Sequence of chain 1.A:
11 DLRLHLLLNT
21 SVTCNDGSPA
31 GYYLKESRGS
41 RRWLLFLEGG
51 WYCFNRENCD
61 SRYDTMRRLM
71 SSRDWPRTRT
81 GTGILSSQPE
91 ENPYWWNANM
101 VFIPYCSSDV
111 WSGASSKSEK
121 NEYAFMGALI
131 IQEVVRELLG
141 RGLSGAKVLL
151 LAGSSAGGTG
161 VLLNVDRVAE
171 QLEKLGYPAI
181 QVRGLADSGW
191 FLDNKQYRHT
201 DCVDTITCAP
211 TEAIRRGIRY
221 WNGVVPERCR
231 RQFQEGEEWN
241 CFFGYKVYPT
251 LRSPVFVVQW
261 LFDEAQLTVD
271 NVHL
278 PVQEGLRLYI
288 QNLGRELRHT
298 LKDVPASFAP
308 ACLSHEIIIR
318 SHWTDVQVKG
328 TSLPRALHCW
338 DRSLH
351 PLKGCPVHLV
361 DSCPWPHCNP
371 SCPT

Binding-site contacts:
Ligand atom O5 contacts residue VAL22 of chain 1.A at 3.5 Å.
Ligand atom O7 contacts residue ARG136 of chain 1.A at 3.4 Å (salt-bridge).
Ligand atom N2 contacts residue ASN19 of chain 1.A at 3.0 Å (h-bond).
Ligand atom C5 contacts residue ASN19 of chain 1.A at 3.6 Å.
Ligand atom O5 contacts residue ASN19 of chain 1.A at 2.3 Å (h-bond).
Ligand atom C2 contacts residue ASN19 of chain 1.A at 2.4 Å.
Ligand atom C1 contacts residue GLU133 of chain 1.A at 4.3 Å.
Ligand atom O7 contacts residue ASN19 of chain 1.A at 3.5 Å (h-bond).
Ligand atom C1 contacts residue VAL22 of chain 1.A at 4.4 Å (hydrophobic).
Ligand atom C6 contacts residue VAL22 of chain 1.A at 4.0 Å (hydrophobic).
Ligand atom C4 contacts residue ASN19 of chain 1.A at 4.2 Å.
Ligand atom C3 contacts residue ASN19 of chain 1.A at 3.8 Å.
Ligand atom O6 contacts residue LEU129 of chain 1.A at 4.0 Å.
Ligand atom O5 contacts residue GLU133 of chain 1.A at 4.1 Å.
Ligand atom O6 contacts residue VAL22 of chain 1.A at 3.9 Å.
Ligand atom C1 contacts residue ASN19 of chain 1.A at 1.4 Å.
Ligand atom C5 contacts residue VAL22 of chain 1.A at 4.3 Å (hydrophobic).
Ligand atom C7 contacts residue ASN19 of chain 1.A at 3.4 Å.

This protein binds this small molecule.
Small molecule (SMILES): CC(=O)N[C@@H]1[C@@H](O)[C@H](O)[C@@H](CO)O[C@H]1O